Binding-site contacts:
Ligand atom O3 contacts residue ILE45 of chain 1.D at 3.9 Å.
Ligand atom C8 contacts residue ASN332 of chain 1.C at 4.1 Å.
Ligand atom C8 contacts residue ILE30 of chain 1.C at 4.3 Å (hydrophobic).
Ligand atom O6 contacts residue ILE45 of chain 1.D at 4.0 Å.
Ligand atom C4 contacts residue ILE45 of chain 1.D at 4.5 Å (hydrophobic).
Ligand atom O5 contacts residue TRP21 of chain 1.D at 3.8 Å.
Ligand atom C2 contacts residue ASN332 of chain 1.C at 2.5 Å.
Ligand atom C5 contacts residue TRP21 of chain 1.D at 3.9 Å (hydrophobic).
Ligand atom O6 contacts residue TRP21 of chain 1.D at 3.1 Å (h-bond).
Ligand atom C4 contacts residue ASN332 of chain 1.C at 4.2 Å.
Ligand atom C5 contacts residue ASN332 of chain 1.C at 3.6 Å.
Ligand atom C7 contacts residue ASN332 of chain 1.C at 3.8 Å.
Ligand atom N2 contacts residue ASN332 of chain 1.C at 3.1 Å (h-bond).
Ligand atom C5 contacts residue ILE45 of chain 1.D at 3.9 Å (hydrophobic).
Ligand atom C3 contacts residue ILE45 of chain 1.D at 4.5 Å (hydrophobic).
Ligand atom O7 contacts residue ILE30 of chain 1.C at 3.7 Å.
Ligand atom C6 contacts residue TRP21 of chain 1.D at 4.0 Å (hydrophobic).
Ligand atom N2 contacts residue ILE30 of chain 1.C at 4.2 Å.
Ligand atom O4 contacts residue ILE45 of chain 1.D at 4.1 Å.
Ligand atom C1 contacts residue ASN332 of chain 1.C at 1.4 Å.
Ligand atom C7 contacts residue ILE30 of chain 1.C at 4.0 Å (hydrophobic).
Ligand atom O5 contacts residue ASN332 of chain 1.C at 2.2 Å (h-bond).
Ligand atom C6 contacts residue ASN332 of chain 1.C at 4.5 Å.
Ligand atom C3 contacts residue ASN332 of chain 1.C at 3.8 Å.

Sequence of chain 1.C:
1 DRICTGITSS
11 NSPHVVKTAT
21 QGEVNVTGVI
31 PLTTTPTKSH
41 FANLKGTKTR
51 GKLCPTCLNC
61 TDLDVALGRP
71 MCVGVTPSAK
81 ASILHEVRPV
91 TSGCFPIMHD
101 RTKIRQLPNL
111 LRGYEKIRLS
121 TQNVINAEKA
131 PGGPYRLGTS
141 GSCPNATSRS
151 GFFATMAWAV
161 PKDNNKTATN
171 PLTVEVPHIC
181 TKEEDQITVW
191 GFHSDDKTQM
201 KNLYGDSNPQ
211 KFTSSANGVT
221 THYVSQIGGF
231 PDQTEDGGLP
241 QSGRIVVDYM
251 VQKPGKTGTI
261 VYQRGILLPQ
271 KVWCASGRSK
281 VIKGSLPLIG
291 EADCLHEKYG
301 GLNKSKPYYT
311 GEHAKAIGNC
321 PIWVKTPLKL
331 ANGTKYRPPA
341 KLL

This small molecule binds to this protein.
Small molecule (SMILES): CC(=O)N[C@H]1[C@H](O[C@H]2[C@H](O)[C@@H](NC(C)=O)CO[C@@H]2CO)O[C@H](CO)[C@@H](O)[C@@H]1O

Sequence of chain 1.D:
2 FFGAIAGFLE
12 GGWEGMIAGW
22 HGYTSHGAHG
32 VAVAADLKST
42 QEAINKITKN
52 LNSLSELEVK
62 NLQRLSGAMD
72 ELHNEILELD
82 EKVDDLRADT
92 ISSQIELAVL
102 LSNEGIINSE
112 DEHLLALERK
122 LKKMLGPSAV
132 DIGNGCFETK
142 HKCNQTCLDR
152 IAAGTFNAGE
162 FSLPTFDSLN